Binding-site contacts:
Ligand atom C6 contacts residue SER357 of chain 1.M at 3.7 Å.
Ligand atom C1 contacts residue ASN355 of chain 1.M at 1.4 Å.
Ligand atom C6 contacts residue NAG1 of chain 1.WB at 4.4 Å.
Ligand atom C7 contacts residue ASN355 of chain 1.M at 3.9 Å.
Ligand atom C5 contacts residue SER357 of chain 1.M at 3.6 Å.
Ligand atom C8 contacts residue LEU338 of chain 1.M at 4.2 Å (hydrophobic).
Ligand atom C7 contacts residue TRP387 of chain 1.M at 4.3 Å (hydrophobic).
Ligand atom C8 contacts residue NAG1 of chain 1.WB at 3.5 Å.
Ligand atom O4 contacts residue GLN332 of chain 1.M at 3.5 Å (h-bond).
Ligand atom N2 contacts residue GLN332 of chain 1.M at 3.5 Å (h-bond).
Ligand atom O5 contacts residue SER357 of chain 1.M at 3.5 Å (h-bond).
Ligand atom C8 contacts residue THR341 of chain 1.M at 4.2 Å.
Ligand atom C5 contacts residue GLN332 of chain 1.M at 4.4 Å.
Ligand atom C1 contacts residue SER357 of chain 1.M at 4.0 Å.
Ligand atom C8 contacts residue THR342 of chain 1.M at 3.6 Å.
Ligand atom N2 contacts residue THR342 of chain 1.M at 4.3 Å.
Ligand atom C4 contacts residue GLN332 of chain 1.M at 4.2 Å.
Ligand atom O7 contacts residue TRP387 of chain 1.M at 4.2 Å.
Ligand atom C2 contacts residue ASN355 of chain 1.M at 2.5 Å.
Ligand atom C3 contacts residue GLN332 of chain 1.M at 4.0 Å.
Ligand atom O5 contacts residue ASN355 of chain 1.M at 2.5 Å (h-bond).
Ligand atom N2 contacts residue ASN355 of chain 1.M at 2.8 Å (h-bond).
Ligand atom C7 contacts residue GLN332 of chain 1.M at 4.5 Å.
Ligand atom O6 contacts residue NAG1 of chain 1.WB at 3.6 Å.
Ligand atom O6 contacts residue ASN355 of chain 1.M at 4.4 Å.
Ligand atom O7 contacts residue ASN355 of chain 1.M at 4.5 Å.
Ligand atom C5 contacts residue ASN355 of chain 1.M at 3.7 Å.
Ligand atom O6 contacts residue SER357 of chain 1.M at 2.7 Å (h-bond).
Ligand atom C4 contacts residue ASN355 of chain 1.M at 4.3 Å.
Ligand atom C2 contacts residue GLN332 of chain 1.M at 3.9 Å.
Ligand atom C3 contacts residue ASN355 of chain 1.M at 3.8 Å.

Sequence of chain 1.M:
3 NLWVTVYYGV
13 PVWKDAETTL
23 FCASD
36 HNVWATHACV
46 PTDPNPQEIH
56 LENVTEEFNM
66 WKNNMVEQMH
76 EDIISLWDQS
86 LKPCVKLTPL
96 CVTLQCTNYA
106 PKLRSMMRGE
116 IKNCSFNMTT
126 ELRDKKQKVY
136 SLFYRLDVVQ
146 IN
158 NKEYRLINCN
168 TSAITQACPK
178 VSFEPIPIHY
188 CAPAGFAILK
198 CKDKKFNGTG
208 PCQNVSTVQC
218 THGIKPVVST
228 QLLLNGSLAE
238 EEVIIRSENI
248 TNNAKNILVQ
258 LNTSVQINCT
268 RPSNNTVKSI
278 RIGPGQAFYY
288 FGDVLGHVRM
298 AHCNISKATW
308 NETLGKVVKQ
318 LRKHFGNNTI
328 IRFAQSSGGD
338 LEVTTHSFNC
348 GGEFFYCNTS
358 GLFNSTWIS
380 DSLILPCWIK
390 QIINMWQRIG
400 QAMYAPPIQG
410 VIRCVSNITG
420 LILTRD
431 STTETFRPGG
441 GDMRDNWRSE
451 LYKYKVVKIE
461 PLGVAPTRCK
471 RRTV

The small molecule below binds the protein below.
Small molecule (SMILES): CC(=O)N[C@H]1[C@H](O[C@H]2[C@H](O)[C@@H](NC(C)=O)CO[C@@H]2CO)O[C@H](CO)[C@@H](O)[C@@H]1O